Binding-site contacts:
Ligand atom O1A contacts residue ARG113 of chain 1.A at 2.9 Å (salt-bridge).
Ligand atom O9 contacts residue TRP81 of chain 1.A at 3.0 Å (h-bond).
Ligand atom O9 contacts residue ARG80 of chain 1.A at 3.4 Å (salt-bridge).
Ligand atom C1 contacts residue ARG113 of chain 1.A at 3.6 Å.
Ligand atom C8 contacts residue TRP81 of chain 1.A at 3.6 Å (hydrophobic).
Ligand atom O1A contacts residue SER94 of chain 1.A at 4.1 Å.
Ligand atom O4 contacts residue SER94 of chain 1.A at 3.8 Å.
Ligand atom O6 contacts residue TRP81 of chain 1.A at 3.9 Å.
Ligand atom O10 contacts residue GLU93 of chain 1.A at 3.8 Å.
Ligand atom O1B contacts residue GLU96 of chain 1.A at 3.6 Å.
Ligand atom C11 contacts residue SER94 of chain 1.A at 4.0 Å.
Ligand atom C6 contacts residue SER94 of chain 1.A at 3.7 Å.
Ligand atom C10 contacts residue SER94 of chain 1.A at 3.9 Å.
Ligand atom N5 contacts residue GLU93 of chain 1.A at 3.2 Å (salt-bridge).
Ligand atom C11 contacts residue TYR88 of chain 1.A at 3.6 Å (hydrophobic).
Ligand atom C5 contacts residue SER94 of chain 1.A at 3.5 Å.
Ligand atom O8 contacts residue GLU96 of chain 1.A at 3.2 Å.
Ligand atom O9 contacts residue GLU96 of chain 1.A at 3.1 Å (salt-bridge).
Ligand atom C11 contacts residue GLU93 of chain 1.A at 2.8 Å.
Ligand atom O8 contacts residue TRP81 of chain 1.A at 3.5 Å.
Ligand atom O9 contacts residue LEU79 of chain 1.A at 3.8 Å.
Ligand atom O1B contacts residue ARG113 of chain 1.A at 3.5 Å (salt-bridge).
Ligand atom C11 contacts residue SER89 of chain 1.A at 3.6 Å.
Ligand atom C3 contacts residue TRP81 of chain 1.A at 3.8 Å (hydrophobic).
Ligand atom O6 contacts residue GLU96 of chain 1.A at 4.0 Å.
Ligand atom C10 contacts residue LEU87 of chain 1.A at 3.8 Å (hydrophobic).
Ligand atom O5 contacts residue TRP81 of chain 1.A at 3.8 Å.
Ligand atom C10 contacts residue GLU93 of chain 1.A at 3.0 Å.
Ligand atom C1 contacts residue TRP81 of chain 1.A at 3.4 Å (hydrophobic).
Ligand atom C4 contacts residue SER94 of chain 1.A at 3.3 Å.
Ligand atom O4 contacts residue GLU93 of chain 1.A at 3.5 Å (salt-bridge).
Ligand atom C9 contacts residue LEU79 of chain 1.A at 3.8 Å (hydrophobic).
Ligand atom O10 contacts residue LEU87 of chain 1.A at 3.5 Å.
Ligand atom C11 contacts residue LEU87 of chain 1.A at 3.4 Å (hydrophobic).
Ligand atom N5 contacts residue SER94 of chain 1.A at 3.0 Å (h-bond).
Ligand atom C5 contacts residue TRP81 of chain 1.A at 3.6 Å (hydrophobic).
Ligand atom C2 contacts residue TRP81 of chain 1.A at 3.9 Å (hydrophobic).
Ligand atom O2 contacts residue TRP81 of chain 1.A at 3.6 Å.
Ligand atom C9 contacts residue GLU96 of chain 1.A at 3.6 Å.
Ligand atom C9 contacts residue VAL95 of chain 1.A at 4.1 Å (hydrophobic).

The small molecule below binds the protein below.
Small molecule (SMILES): CC(=O)N[C@H]1[C@H]([C@H](O)[C@H](O)CO)O[C@@](O[C@H]2[C@@H](O)[C@@H](CO)O[C@@H](O[C@H]3[C@H](O)[C@@H](O)[C@H](O)O[C@@H]3CO)[C@@H]2O)(C(=O)O)C[C@@H]1O

Sequence of chain 1.A:
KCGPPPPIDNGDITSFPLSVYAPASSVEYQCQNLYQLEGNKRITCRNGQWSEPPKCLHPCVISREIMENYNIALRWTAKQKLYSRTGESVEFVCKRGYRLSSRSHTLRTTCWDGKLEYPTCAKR